The protein below binds the small molecule below.
Small molecule (SMILES): CNC(=O)[C@H](Cc1c[nH]cn1)NC(=O)CN(CCCc1ccccc1)CC(=O)O

Sequence of chain 1.B:
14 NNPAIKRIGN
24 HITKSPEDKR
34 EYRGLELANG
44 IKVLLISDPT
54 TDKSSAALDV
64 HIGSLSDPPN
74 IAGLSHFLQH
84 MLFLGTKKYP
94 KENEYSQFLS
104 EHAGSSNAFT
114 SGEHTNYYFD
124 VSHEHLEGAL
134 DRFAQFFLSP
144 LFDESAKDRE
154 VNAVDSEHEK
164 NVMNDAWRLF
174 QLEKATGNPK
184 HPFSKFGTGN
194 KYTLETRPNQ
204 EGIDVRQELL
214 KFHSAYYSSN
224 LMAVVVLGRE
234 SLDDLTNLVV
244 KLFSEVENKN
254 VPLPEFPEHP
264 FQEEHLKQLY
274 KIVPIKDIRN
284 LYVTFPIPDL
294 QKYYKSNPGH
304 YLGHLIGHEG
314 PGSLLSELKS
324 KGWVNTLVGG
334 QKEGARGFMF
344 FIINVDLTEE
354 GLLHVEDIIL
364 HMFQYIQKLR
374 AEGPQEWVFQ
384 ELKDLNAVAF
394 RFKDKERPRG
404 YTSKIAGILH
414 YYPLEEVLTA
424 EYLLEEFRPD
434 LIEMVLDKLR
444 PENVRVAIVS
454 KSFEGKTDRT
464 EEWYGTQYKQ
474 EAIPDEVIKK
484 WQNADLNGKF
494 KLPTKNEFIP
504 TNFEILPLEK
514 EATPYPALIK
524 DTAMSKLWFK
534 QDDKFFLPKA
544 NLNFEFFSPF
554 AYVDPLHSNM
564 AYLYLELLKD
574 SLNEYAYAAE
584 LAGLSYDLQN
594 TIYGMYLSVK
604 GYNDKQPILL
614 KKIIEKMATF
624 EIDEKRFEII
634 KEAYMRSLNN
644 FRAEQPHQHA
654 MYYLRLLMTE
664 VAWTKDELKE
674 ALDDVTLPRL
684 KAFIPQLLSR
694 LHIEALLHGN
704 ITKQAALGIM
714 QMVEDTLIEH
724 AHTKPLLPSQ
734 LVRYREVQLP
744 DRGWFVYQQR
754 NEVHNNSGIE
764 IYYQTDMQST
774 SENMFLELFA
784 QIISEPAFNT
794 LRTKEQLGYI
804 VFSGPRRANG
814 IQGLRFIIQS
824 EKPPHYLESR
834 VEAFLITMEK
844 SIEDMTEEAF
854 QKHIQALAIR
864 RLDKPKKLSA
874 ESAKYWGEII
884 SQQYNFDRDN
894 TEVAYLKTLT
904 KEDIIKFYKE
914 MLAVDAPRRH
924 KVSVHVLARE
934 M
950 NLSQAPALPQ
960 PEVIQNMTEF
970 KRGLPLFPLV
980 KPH

Binding-site contacts:
Ligand atom C01 contacts residue HIS303 of chain 1.B at 2.9 Å.
Ligand atom C13 contacts residue GLY332 of chain 1.B at 3.0 Å.
Ligand atom C19 contacts residue LYS335 of chain 1.B at 4.2 Å.
Ligand atom C08 contacts residue GLU312 of chain 1.B at 4.1 Å.
Ligand atom C15 contacts residue GLY332 of chain 1.B at 3.1 Å.
Ligand atom C03 contacts residue GLY332 of chain 1.B at 4.2 Å.
Ligand atom N02 contacts residue HIS307 of chain 1.B at 4.3 Å.
Ligand atom N12 contacts residue GLY332 of chain 1.B at 2.4 Å (h-bond).
Ligand atom C10 contacts residue VAL331 of chain 1.B at 3.9 Å (hydrophobic).
Ligand atom N02 contacts residue GLY306 of chain 1.B at 4.2 Å.
Ligand atom N09 contacts residue GLU312 of chain 1.B at 3.0 Å (salt-bridge).
Ligand atom N12 contacts residue GLY333 of chain 1.B at 4.3 Å.
Ligand atom C15 contacts residue GLY333 of chain 1.B at 4.2 Å.
Ligand atom N02 contacts residue GLY332 of chain 1.B at 4.3 Å.
Ligand atom N11 contacts residue GLY310 of chain 1.B at 3.3 Å (h-bond).
Ligand atom C18 contacts residue GLN334 of chain 1.B at 4.2 Å.
Ligand atom C05 contacts residue GLY306 of chain 1.B at 4.3 Å.
Ligand atom C08 contacts residue LEU330 of chain 1.B at 4.4 Å (hydrophobic).
Ligand atom C15 contacts residue VAL331 of chain 1.B at 4.4 Å (hydrophobic).
Ligand atom C25 contacts residue VAL331 of chain 1.B at 4.1 Å (hydrophobic).
Ligand atom C18 contacts residue LYS335 of chain 1.B at 4.4 Å.
Ligand atom C01 contacts residue HIS307 of chain 1.B at 4.2 Å.
Ligand atom C18 contacts residue ILE345 of chain 1.B at 4.1 Å (hydrophobic).
Ligand atom C10 contacts residue GLY310 of chain 1.B at 2.9 Å.
Ligand atom N11 contacts residue VAL331 of chain 1.B at 3.8 Å.
Ligand atom N09 contacts residue GLY310 of chain 1.B at 3.8 Å.
Ligand atom C03 contacts residue GLY306 of chain 1.B at 4.2 Å.
Ligand atom C07 contacts residue GLY310 of chain 1.B at 4.3 Å.
Ligand atom C24 contacts residue VAL331 of chain 1.B at 4.4 Å (hydrophobic).
Ligand atom C05 contacts residue GLY332 of chain 1.B at 3.3 Å.
Ligand atom N16 contacts residue GLN334 of chain 1.B at 4.0 Å.
Ligand atom N11 contacts residue GLY332 of chain 1.B at 3.9 Å.
Ligand atom N09 contacts residue LEU330 of chain 1.B at 3.4 Å (h-bond).
Ligand atom C10 contacts residue LEU330 of chain 1.B at 3.0 Å (hydrophobic).
Ligand atom C10 contacts residue GLU312 of chain 1.B at 3.7 Å.
Ligand atom C06 contacts residue GLY332 of chain 1.B at 4.3 Å.
Ligand atom N11 contacts residue LEU330 of chain 1.B at 3.9 Å.
Ligand atom O14 contacts residue GLY332 of chain 1.B at 4.0 Å.
Ligand atom C08 contacts residue TYR580 of chain 1.B at 4.4 Å (hydrophobic).
Ligand atom N02 contacts residue HIS303 of chain 1.B at 4.3 Å.